A protein and the small-molecule ligand that binds it are described below.
Small molecule (SMILES): NCCCCCCCCCCCC(=O)O

Sequence of chain 10.A:
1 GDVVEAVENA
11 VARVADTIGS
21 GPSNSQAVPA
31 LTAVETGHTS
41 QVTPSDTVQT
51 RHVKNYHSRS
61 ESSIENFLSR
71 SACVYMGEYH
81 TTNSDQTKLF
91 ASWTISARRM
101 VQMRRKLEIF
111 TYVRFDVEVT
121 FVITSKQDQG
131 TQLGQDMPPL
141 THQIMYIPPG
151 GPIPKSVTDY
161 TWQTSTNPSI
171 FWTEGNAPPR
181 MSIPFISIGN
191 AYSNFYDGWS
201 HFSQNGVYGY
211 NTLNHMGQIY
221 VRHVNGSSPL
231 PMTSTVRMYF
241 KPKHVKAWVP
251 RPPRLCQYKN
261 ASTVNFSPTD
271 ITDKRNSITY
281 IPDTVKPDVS

Binding-site contacts:
Ligand atom C5 contacts residue ILE183 of chain 10.A at 4.4 Å (hydrophobic).
Ligand atom C contacts residue TYR210 of chain 10.A at 4.1 Å (hydrophobic).
Ligand atom N contacts residue ILE219 of chain 10.A at 4.0 Å.
Ligand atom O contacts residue VAL113 of chain 10.A at 4.0 Å.
Ligand atom O contacts residue ASN194 of chain 10.A at 3.0 Å (h-bond).
Ligand atom O contacts residue LEU107 of chain 10.A at 4.4 Å.
Ligand atom C9 contacts residue TYR192 of chain 10.A at 4.1 Å (hydrophobic).
Ligand atom C3 contacts residue ILE95 of chain 10.A at 4.2 Å (hydrophobic).
Ligand atom C6 contacts residue TYR192 of chain 10.A at 4.4 Å (hydrophobic).
Ligand atom CA2 contacts residue PHE115 of chain 10.A at 4.3 Å (hydrophobic).
Ligand atom N contacts residue TYR146 of chain 10.A at 4.1 Å.
Ligand atom C1 contacts residue VAL119 of chain 10.A at 4.2 Å (hydrophobic).
Ligand atom C7 contacts residue TYR192 of chain 10.A at 4.4 Å (hydrophobic).
Ligand atom OXT contacts residue MET216 of chain 10.A at 4.2 Å.
Ligand atom C9 contacts residue PHE115 of chain 10.A at 4.1 Å (hydrophobic).
Ligand atom C7 contacts residue ILE95 of chain 10.A at 4.3 Å (hydrophobic).
Ligand atom OXT contacts residue ASN194 of chain 10.A at 4.3 Å.
Ligand atom OXT contacts residue TYR210 of chain 10.A at 3.0 Å (h-bond).
Ligand atom C5 contacts residue PHE240 of chain 10.A at 4.1 Å (hydrophobic).
Ligand atom C8 contacts residue TYR192 of chain 10.A at 3.6 Å (hydrophobic).
Ligand atom C6 contacts residue ILE95 of chain 10.A at 4.1 Å (hydrophobic).
Ligand atom C9 contacts residue PHE240 of chain 10.A at 4.1 Å (hydrophobic).
Ligand atom C1 contacts residue ILE219 of chain 10.A at 4.1 Å (hydrophobic).
Ligand atom C2 contacts residue ILE183 of chain 10.A at 4.2 Å (hydrophobic).
Ligand atom C7 contacts residue VAL117 of chain 10.A at 4.3 Å (hydrophobic).
Ligand atom C4 contacts residue ILE95 of chain 10.A at 4.0 Å (hydrophobic).
Ligand atom C10 contacts residue TYR192 of chain 10.A at 4.3 Å (hydrophobic).
Ligand atom C8 contacts residue MET216 of chain 10.A at 3.9 Å (hydrophobic).
Ligand atom O contacts residue TYR192 of chain 10.A at 3.9 Å.
Ligand atom N contacts residue MET181 of chain 10.A at 3.9 Å.
Ligand atom C10 contacts residue MET216 of chain 10.A at 3.6 Å (hydrophobic).
Ligand atom C5 contacts residue ILE95 of chain 10.A at 3.8 Å (hydrophobic).
Ligand atom C2 contacts residue ILE95 of chain 10.A at 3.8 Å (hydrophobic).
Ligand atom C1 contacts residue ILE183 of chain 10.A at 4.2 Å (hydrophobic).
Ligand atom C contacts residue ASN194 of chain 10.A at 4.0 Å.
Ligand atom C3 contacts residue ILE183 of chain 10.A at 3.7 Å (hydrophobic).
Ligand atom C contacts residue TYR192 of chain 10.A at 4.2 Å (hydrophobic).
Ligand atom C2 contacts residue TYR146 of chain 10.A at 3.9 Å (hydrophobic).
Ligand atom C4 contacts residue ILE183 of chain 10.A at 4.2 Å (hydrophobic).
Ligand atom C7 contacts residue PHE240 of chain 10.A at 3.9 Å (hydrophobic).